Binding-site contacts:
Ligand atom CD2 contacts residue CYS64 of chain 1.A at 3.6 Å (hydrophobic).
Ligand atom SG contacts residue LEU44 of chain 1.A at 4.4 Å.
Ligand atom CE2 contacts residue THR60 of chain 1.A at 3.6 Å.
Ligand atom N contacts residue LYS63 of chain 1.A at 3.9 Å.
Ligand atom C contacts residue LYS63 of chain 1.A at 4.5 Å.
Ligand atom CZ contacts residue VAL41 of chain 1.A at 4.5 Å (hydrophobic).
Ligand atom O contacts residue LYS63 of chain 1.A at 4.2 Å.
Ligand atom CB contacts residue LYS63 of chain 1.A at 3.7 Å.
Ligand atom CZ contacts residue THR60 of chain 1.A at 3.9 Å.
Ligand atom C contacts residue LYS63 of chain 1.A at 4.3 Å.
Ligand atom CB contacts residue VAL41 of chain 1.A at 4.4 Å (hydrophobic).
Ligand atom CE2 contacts residue ILE40 of chain 1.A at 4.1 Å (hydrophobic).
Ligand atom CA contacts residue LYS63 of chain 1.A at 3.9 Å.
Ligand atom CA contacts residue LYS63 of chain 1.A at 3.1 Å.
Ligand atom O contacts residue LYS63 of chain 1.A at 2.8 Å (salt-bridge).
Ligand atom N contacts residue CYS64 of chain 1.A at 4.0 Å.
Ligand atom CD1 contacts residue VAL41 of chain 1.A at 3.8 Å (hydrophobic).
Ligand atom CD2 contacts residue LEU44 of chain 1.A at 4.0 Å (hydrophobic).
Ligand atom CD2 contacts residue LYS333 of chain 1.A at 4.1 Å.
Ligand atom CA contacts residue CYS64 of chain 1.A at 3.5 Å (hydrophobic).
Ligand atom C contacts residue CYS64 of chain 1.A at 4.1 Å (hydrophobic).
Ligand atom CD2 contacts residue VAL41 of chain 1.A at 4.2 Å (hydrophobic).
Ligand atom CE1 contacts residue VAL41 of chain 1.A at 4.1 Å (hydrophobic).
Ligand atom CG contacts residue LYS333 of chain 1.A at 4.0 Å.
Ligand atom CE2 contacts residue VAL41 of chain 1.A at 4.5 Å (hydrophobic).
Ligand atom N contacts residue LYS63 of chain 1.A at 4.1 Å.
Ligand atom CE2 contacts residue CYS64 of chain 1.A at 4.0 Å (hydrophobic).
Ligand atom CB contacts residue CYS64 of chain 1.A at 3.1 Å (hydrophobic).
Ligand atom N contacts residue LYS63 of chain 1.A at 3.8 Å.
Ligand atom CD1 contacts residue LYS333 of chain 1.A at 4.0 Å.
Ligand atom CE1 contacts residue ASP37 of chain 1.A at 4.3 Å.
Ligand atom CZ contacts residue ASP37 of chain 1.A at 4.0 Å.
Ligand atom SG contacts residue CYS64 of chain 1.A at 2.0 Å (h-bond).
Ligand atom CG contacts residue VAL41 of chain 1.A at 3.9 Å (hydrophobic).
Ligand atom CB contacts residue LYS63 of chain 1.A at 3.2 Å.
Ligand atom C contacts residue LYS63 of chain 1.A at 3.7 Å.

Sequence of chain 1.A:
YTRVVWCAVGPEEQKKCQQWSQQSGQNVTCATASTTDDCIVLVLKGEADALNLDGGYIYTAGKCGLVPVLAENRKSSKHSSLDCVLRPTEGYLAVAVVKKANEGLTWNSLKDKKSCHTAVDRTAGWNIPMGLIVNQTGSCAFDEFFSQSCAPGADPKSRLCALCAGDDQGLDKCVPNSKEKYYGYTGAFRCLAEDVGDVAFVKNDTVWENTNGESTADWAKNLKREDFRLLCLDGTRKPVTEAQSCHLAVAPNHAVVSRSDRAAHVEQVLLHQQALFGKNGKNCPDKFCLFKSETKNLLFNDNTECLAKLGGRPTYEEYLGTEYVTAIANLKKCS

A small-molecule ligand and the protein it binds are described below.
Small molecule (SMILES): CC(C)C[C@H](N)C(=O)N[C@@H](CCC(=O)O)C(=O)N[C@@H](C)C(=O)N[C@@H](CS)C(=O)N[C@@H](C)C(=O)N[C@H](C=O)Cc1ccccc1